Binding-site contacts:
Ligand atom O5' contacts residue ARG84 of chain 1.B at 2.9 Å (salt-bridge).
Ligand atom C5' contacts residue GLY208 of chain 1.B at 3.4 Å.
Ligand atom O2 contacts residue LEU72 of chain 1.B at 3.5 Å.
Ligand atom C1' contacts residue CYS1 of chain 1.B at 1.4 Å (hydrophobic).
Ligand atom C5 contacts residue TRP66 of chain 1.B at 3.5 Å (hydrophobic).
Ligand atom N3 contacts residue TRP66 of chain 1.B at 3.5 Å.
Ligand atom O4' contacts residue ARG3 of chain 1.B at 2.9 Å (salt-bridge).
Ligand atom O5' contacts residue CYS1 of chain 1.B at 3.4 Å (h-bond).
Ligand atom O3' contacts residue PHE86 of chain 1.B at 3.3 Å.
Ligand atom N2 contacts residue ARG84 of chain 1.B at 2.9 Å (salt-bridge).
Ligand atom OP1 contacts residue SER83 of chain 1.B at 2.6 Å (h-bond).
Ligand atom O4' contacts residue HIS159 of chain 1.B at 2.8 Å (h-bond).
Ligand atom N7 contacts residue TRP66 of chain 1.B at 3.3 Å.
Ligand atom O1P contacts residue THR148 of chain 1.B at 2.6 Å (h-bond).
Ligand atom OP1 contacts residue LYS107 of chain 1.B at 2.8 Å (salt-bridge).
Ligand atom C5' contacts residue TRP105 of chain 1.B at 3.3 Å (hydrophobic).
Ligand atom C2' contacts residue ASN74 of chain 1.B at 3.5 Å.
Ligand atom C3' contacts residue CYS1 of chain 1.B at 2.8 Å (hydrophobic).
Ligand atom C8 contacts residue TRP66 of chain 1.B at 3.3 Å (hydrophobic).
Ligand atom O4' contacts residue ARG84 of chain 1.B at 2.9 Å (salt-bridge).
Ligand atom N9 contacts residue TRP66 of chain 1.B at 3.4 Å.
Ligand atom C4 contacts residue TRP66 of chain 1.B at 3.2 Å (hydrophobic).
Ligand atom O3' contacts residue HIS159 of chain 1.B at 3.0 Å (h-bond).
Ligand atom O4' contacts residue GLY2 of chain 1.B at 3.4 Å.
Ligand atom OP2 contacts residue LYS112 of chain 1.B at 3.3 Å (salt-bridge).
Ligand atom OP1 contacts residue GLY208 of chain 1.B at 3.5 Å.
Ligand atom O1P contacts residue ARG161 of chain 1.B at 2.8 Å (salt-bridge).
Ligand atom OP1 contacts residue HIS159 of chain 1.B at 3.3 Å (h-bond).
Ligand atom C4' contacts residue ASN74 of chain 1.B at 3.4 Å.
Ligand atom OP1 contacts residue GLU104 of chain 1.B at 2.5 Å (salt-bridge).
Ligand atom C2' contacts residue CYS1 of chain 1.B at 2.2 Å (hydrophobic).
Ligand atom O3' contacts residue CYS1 of chain 1.B at 3.3 Å (h-bond).
Ligand atom C8 contacts residue ILE73 of chain 1.B at 3.4 Å (hydrophobic).
Ligand atom O2P contacts residue ARG76 of chain 1.B at 2.9 Å (salt-bridge).
Ligand atom N3 contacts residue ARG84 of chain 1.B at 3.5 Å.
Ligand atom OP1 contacts residue ARG76 of chain 1.B at 2.9 Å (salt-bridge).
Ligand atom O3' contacts residue GLY208 of chain 1.B at 3.3 Å.
Ligand atom C5' contacts residue ASN74 of chain 1.B at 3.1 Å.
Ligand atom C6 contacts residue TRP66 of chain 1.B at 3.4 Å (hydrophobic).
Ligand atom O4' contacts residue ARG161 of chain 1.B at 3.2 Å.

A protein and the small-molecule ligand that binds it are described below.
Small molecule (SMILES): CC[C@H](O[P](=O)(O)OC[C@H]1O[C@@H](n2cnc3c(=O)[nH]c(N)nc32)C[C@@H]1O[P](=O)(O)OC[C@H]1O[C@@H](n2cnc3c(=O)[nH]c(N)nc32)C[C@@H]1O[P](=O)(O)OC[C@H]1O[C@@H](n2cnc3c2NC=N[C@@H]3N)C[C@@H]1O)[C@H](O)CO[P](=O)(O)O[C@H]1C[C@H](n2ccc(N)nc2=O)O[C@@H]1CO[P](=O)(O)O[C@H]1C[C@H](n2cc(C)c(=O)[nH]c2=O)O[C@@H]1CO[P](=O)(O)O[C@H]1C[C@H](n2cnc3c(=O)[nH]c(N)nc32)O[C@@H]1CO

Sequence of chain 1.B:
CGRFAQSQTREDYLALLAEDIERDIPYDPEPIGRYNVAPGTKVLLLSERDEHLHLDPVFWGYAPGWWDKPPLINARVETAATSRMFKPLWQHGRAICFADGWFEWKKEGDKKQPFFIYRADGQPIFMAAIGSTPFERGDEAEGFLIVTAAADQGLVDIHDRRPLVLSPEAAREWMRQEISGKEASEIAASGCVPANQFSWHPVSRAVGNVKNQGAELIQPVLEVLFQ